This small molecule binds to this protein.
Small molecule (SMILES): O=C(O)C1CCNCC1

Binding-site contacts:
Ligand atom C contacts residue TYR206 of chain 1.B at 4.5 Å (hydrophobic).
Ligand atom C2 contacts residue THR214 of chain 1.B at 3.6 Å.
Ligand atom C2 contacts residue MN1 of chain 1.M at 3.1 Å.
Ligand atom N contacts residue MN1 of chain 1.M at 2.2 Å.
Ligand atom O contacts residue PHE155 of chain 1.B at 3.7 Å.
Ligand atom C5 contacts residue MN1 of chain 1.M at 4.4 Å.
Ligand atom C4 contacts residue VAL299 of chain 1.B at 4.5 Å (hydrophobic).
Ligand atom C6 contacts residue HIS217 of chain 1.B at 4.4 Å.
Ligand atom C6 contacts residue HIS297 of chain 1.B at 3.7 Å.
Ligand atom C3 contacts residue MN1 of chain 1.M at 4.5 Å.
Ligand atom OXT contacts residue ASN227 of chain 1.B at 3.1 Å (h-bond).
Ligand atom C4 contacts residue ASN227 of chain 1.B at 3.7 Å.
Ligand atom C5 contacts residue VAL299 of chain 1.B at 3.6 Å (hydrophobic).
Ligand atom N contacts residue GLU219 of chain 1.B at 4.4 Å.
Ligand atom C2 contacts residue HIS217 of chain 1.B at 3.9 Å.
Ligand atom O contacts residue LYS208 of chain 1.B at 2.8 Å (salt-bridge).
Ligand atom C5 contacts residue TRP237 of chain 1.B at 3.5 Å (hydrophobic).
Ligand atom C6 contacts residue ASN227 of chain 1.B at 4.1 Å.
Ligand atom O contacts residue THR214 of chain 1.B at 2.6 Å (h-bond).
Ligand atom C4 contacts residue THR214 of chain 1.B at 3.6 Å.
Ligand atom C2 contacts residue TYR206 of chain 1.B at 4.1 Å (hydrophobic).
Ligand atom C contacts residue ASN227 of chain 1.B at 3.8 Å.
Ligand atom C6 contacts residue VAL299 of chain 1.B at 4.0 Å (hydrophobic).
Ligand atom C3 contacts residue THR214 of chain 1.B at 3.4 Å.
Ligand atom N contacts residue HIS217 of chain 1.B at 3.5 Å (h-bond).
Ligand atom C6 contacts residue MN1 of chain 1.M at 3.1 Å.
Ligand atom C5 contacts residue ASN227 of chain 1.B at 3.4 Å.
Ligand atom OXT contacts residue ASN307 of chain 1.B at 3.8 Å.
Ligand atom C6 contacts residue TRP237 of chain 1.B at 3.6 Å (hydrophobic).
Ligand atom C contacts residue LYS208 of chain 1.B at 3.1 Å.
Ligand atom OXT contacts residue TYR206 of chain 1.B at 4.5 Å.
Ligand atom N contacts residue HIS297 of chain 1.B at 3.7 Å.
Ligand atom N contacts residue THR214 of chain 1.B at 4.2 Å.
Ligand atom C3 contacts residue TYR206 of chain 1.B at 3.9 Å (hydrophobic).
Ligand atom C contacts residue VAL299 of chain 1.B at 4.4 Å (hydrophobic).
Ligand atom O contacts residue TYR206 of chain 1.B at 4.3 Å.
Ligand atom C contacts residue THR214 of chain 1.B at 3.5 Å.
Ligand atom O contacts residue VAL299 of chain 1.B at 4.5 Å.
Ligand atom OXT contacts residue LYS208 of chain 1.B at 2.7 Å (salt-bridge).

Sequence of chain 1.B:
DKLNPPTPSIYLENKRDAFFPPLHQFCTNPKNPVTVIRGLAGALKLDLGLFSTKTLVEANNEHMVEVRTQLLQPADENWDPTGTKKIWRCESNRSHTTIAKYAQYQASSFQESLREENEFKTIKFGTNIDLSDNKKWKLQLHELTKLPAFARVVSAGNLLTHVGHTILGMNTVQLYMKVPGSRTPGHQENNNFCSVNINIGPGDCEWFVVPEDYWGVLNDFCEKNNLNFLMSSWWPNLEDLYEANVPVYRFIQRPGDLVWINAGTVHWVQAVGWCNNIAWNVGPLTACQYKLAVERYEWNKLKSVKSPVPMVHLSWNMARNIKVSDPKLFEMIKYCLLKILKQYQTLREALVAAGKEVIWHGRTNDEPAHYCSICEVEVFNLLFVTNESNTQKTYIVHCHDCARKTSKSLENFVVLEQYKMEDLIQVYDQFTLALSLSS